The small molecule below binds the protein below.
Small molecule (SMILES): Nc1ncnc2c1ncn2[C@H]1C[C@H](O)[C@@H](COP(=O)(O)O)O1

Sequence of chain 1.B:
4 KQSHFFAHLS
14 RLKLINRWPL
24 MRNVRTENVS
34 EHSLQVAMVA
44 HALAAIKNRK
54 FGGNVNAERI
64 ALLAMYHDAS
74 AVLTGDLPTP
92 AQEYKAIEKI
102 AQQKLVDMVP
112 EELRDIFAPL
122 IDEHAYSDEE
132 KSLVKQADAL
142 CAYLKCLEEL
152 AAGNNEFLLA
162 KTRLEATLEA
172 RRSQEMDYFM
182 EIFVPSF

Binding-site contacts:
Ligand atom O4' contacts residue PRO81 of chain 1.B at 3.3 Å.
Ligand atom P contacts residue ARG20 of chain 1.B at 3.8 Å.
Ligand atom O3' contacts residue ARG20 of chain 1.B at 3.7 Å.
Ligand atom O5' contacts residue ARG20 of chain 1.B at 3.5 Å (salt-bridge).
Ligand atom O4' contacts residue LEU80 of chain 1.B at 3.8 Å.
Ligand atom N1 contacts residue PRO83 of chain 1.B at 3.1 Å.
Ligand atom O1P contacts residue ARG20 of chain 1.B at 2.9 Å (salt-bridge).
Ligand atom C3' contacts residue ASP79 of chain 1.B at 3.4 Å.
Ligand atom C4' contacts residue PRO81 of chain 1.B at 3.8 Å (hydrophobic).
Ligand atom N9 contacts residue TRP21 of chain 1.B at 3.7 Å.
Ligand atom O5' contacts residue THR82 of chain 1.B at 3.8 Å.
Ligand atom P contacts residue ASP139 of chain 1.B at 3.4 Å.
Ligand atom C5' contacts residue THR82 of chain 1.B at 3.6 Å.
Ligand atom C8 contacts residue THR82 of chain 1.B at 3.2 Å.
Ligand atom N3 contacts residue PRO83 of chain 1.B at 3.6 Å.
Ligand atom N9 contacts residue THR82 of chain 1.B at 3.6 Å (h-bond).
Ligand atom O4' contacts residue THR82 of chain 1.B at 2.9 Å (h-bond).
Ligand atom O1P contacts residue ASP139 of chain 1.B at 3.3 Å (salt-bridge).
Ligand atom C8 contacts residue TRP21 of chain 1.B at 3.7 Å (hydrophobic).
Ligand atom C6 contacts residue PRO83 of chain 1.B at 3.6 Å (hydrophobic).
Ligand atom N7 contacts residue THR82 of chain 1.B at 3.7 Å.
Ligand atom O3P contacts residue ASP139 of chain 1.B at 2.5 Å (salt-bridge).
Ligand atom O1P contacts residue ASP71 of chain 1.B at 3.3 Å (salt-bridge).
Ligand atom O1P contacts residue CO1 of chain 1.F at 2.4 Å.
Ligand atom C4' contacts residue ASP79 of chain 1.B at 3.4 Å.
Ligand atom N7 contacts residue TRP21 of chain 1.B at 3.8 Å.
Ligand atom C4' contacts residue LEU80 of chain 1.B at 3.5 Å (hydrophobic).
Ligand atom C4 contacts residue TRP21 of chain 1.B at 3.5 Å (hydrophobic).
Ligand atom C3' contacts residue ARG20 of chain 1.B at 3.4 Å.
Ligand atom C2' contacts residue ARG20 of chain 1.B at 3.5 Å.
Ligand atom C5' contacts residue ASP79 of chain 1.B at 3.8 Å.
Ligand atom C5' contacts residue LEU80 of chain 1.B at 3.7 Å (hydrophobic).
Ligand atom C5 contacts residue TRP21 of chain 1.B at 3.6 Å (hydrophobic).
Ligand atom P contacts residue CO1 of chain 1.F at 3.7 Å.
Ligand atom C4 contacts residue PRO83 of chain 1.B at 3.8 Å (hydrophobic).
Ligand atom O3' contacts residue TRP21 of chain 1.B at 3.0 Å (h-bond).
Ligand atom O3' contacts residue ASP79 of chain 1.B at 2.4 Å (salt-bridge).
Ligand atom O1P contacts residue HIS35 of chain 1.B at 3.2 Å (h-bond).
Ligand atom C2 contacts residue PRO83 of chain 1.B at 3.4 Å (hydrophobic).
Ligand atom C4' contacts residue THR82 of chain 1.B at 3.8 Å.